Sequence of chain 2.B:
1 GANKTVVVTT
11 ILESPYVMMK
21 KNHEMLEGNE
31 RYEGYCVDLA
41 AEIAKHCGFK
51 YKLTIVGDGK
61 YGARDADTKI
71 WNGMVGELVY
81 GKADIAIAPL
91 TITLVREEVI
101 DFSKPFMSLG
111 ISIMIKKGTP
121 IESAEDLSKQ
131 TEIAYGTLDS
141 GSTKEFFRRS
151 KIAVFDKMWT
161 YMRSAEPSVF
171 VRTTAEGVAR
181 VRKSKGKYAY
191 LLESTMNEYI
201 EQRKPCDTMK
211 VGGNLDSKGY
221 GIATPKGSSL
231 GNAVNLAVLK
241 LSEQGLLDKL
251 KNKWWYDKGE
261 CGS

This protein binds this small molecule.
Small molecule (SMILES): N[C@@H](CCC(=O)O)C(=O)O

Binding-site contacts:
Ligand atom CB contacts residue TYR61 of chain 2.B at 3.6 Å (hydrophobic).
Ligand atom O contacts residue SER142 of chain 2.B at 2.9 Å (h-bond).
Ligand atom O contacts residue ARG96 of chain 2.B at 2.8 Å (salt-bridge).
Ligand atom CD contacts residue GLU193 of chain 2.B at 3.9 Å.
Ligand atom CB contacts residue LEU138 of chain 2.B at 3.9 Å (hydrophobic).
Ligand atom CG contacts residue LEU138 of chain 2.B at 3.6 Å (hydrophobic).
Ligand atom CG contacts residue GLU193 of chain 2.B at 3.5 Å.
Ligand atom N contacts residue PRO89 of chain 2.B at 2.8 Å (h-bond).
Ligand atom CG contacts residue TYR61 of chain 2.B at 4.3 Å (hydrophobic).
Ligand atom N contacts residue TYR220 of chain 2.B at 3.7 Å.
Ligand atom CA contacts residue SER142 of chain 2.B at 3.3 Å.
Ligand atom OXT contacts residue TYR61 of chain 2.B at 3.6 Å.
Ligand atom OE1 contacts residue LEU138 of chain 2.B at 4.1 Å.
Ligand atom OE1 contacts residue THR143 of chain 2.B at 3.1 Å (h-bond).
Ligand atom CA contacts residue THR91 of chain 2.B at 3.4 Å.
Ligand atom C contacts residue TYR61 of chain 2.B at 3.7 Å (hydrophobic).
Ligand atom OXT contacts residue ARG96 of chain 2.B at 2.8 Å (salt-bridge).
Ligand atom N contacts residue TYR61 of chain 2.B at 4.0 Å.
Ligand atom C contacts residue SER142 of chain 2.B at 3.4 Å.
Ligand atom CB contacts residue GLU193 of chain 2.B at 4.0 Å.
Ligand atom CA contacts residue TYR61 of chain 2.B at 4.1 Å (hydrophobic).
Ligand atom N contacts residue THR91 of chain 2.B at 2.9 Å (h-bond).
Ligand atom N contacts residue SER142 of chain 2.B at 4.1 Å.
Ligand atom C contacts residue ARG96 of chain 2.B at 3.4 Å.
Ligand atom O contacts residue TYR61 of chain 2.B at 3.5 Å.
Ligand atom OXT contacts residue PRO89 of chain 2.B at 3.7 Å.
Ligand atom OE2 contacts residue GLU193 of chain 2.B at 3.8 Å.
Ligand atom N contacts residue GLU193 of chain 2.B at 2.8 Å (salt-bridge).
Ligand atom OXT contacts residue SER142 of chain 2.B at 4.0 Å.
Ligand atom OXT contacts residue THR91 of chain 2.B at 2.9 Å (h-bond).
Ligand atom OE1 contacts residue GLY141 of chain 2.B at 3.7 Å.
Ligand atom CA contacts residue GLU193 of chain 2.B at 3.3 Å.
Ligand atom CA contacts residue PRO89 of chain 2.B at 4.1 Å (hydrophobic).
Ligand atom OXT contacts residue LEU90 of chain 2.B at 3.6 Å.
Ligand atom C contacts residue THR91 of chain 2.B at 3.6 Å.
Ligand atom OE2 contacts residue THR143 of chain 2.B at 2.6 Å (h-bond).
Ligand atom O contacts residue GLY141 of chain 2.B at 3.2 Å.
Ligand atom CD contacts residue LEU138 of chain 2.B at 4.0 Å (hydrophobic).
Ligand atom OE1 contacts residue SER142 of chain 2.B at 3.3 Å (h-bond).
Ligand atom CD contacts residue THR143 of chain 2.B at 3.2 Å.